This small molecule binds to this protein.
Small molecule (SMILES): CC(=O)N[C@H]1[C@H](O[C@H]2[C@H](O)[C@@H](NC(C)=O)CO[C@@H]2CO)O[C@H](CO)[C@@H](O[C@@H]2O[C@H](CO[C@H]3O[C@H](CO)[C@@H](O)[C@H](O)[C@@H]3O)[C@@H](O)[C@H](O)[C@@H]2O)[C@@H]1O

Sequence of chain 3.A:
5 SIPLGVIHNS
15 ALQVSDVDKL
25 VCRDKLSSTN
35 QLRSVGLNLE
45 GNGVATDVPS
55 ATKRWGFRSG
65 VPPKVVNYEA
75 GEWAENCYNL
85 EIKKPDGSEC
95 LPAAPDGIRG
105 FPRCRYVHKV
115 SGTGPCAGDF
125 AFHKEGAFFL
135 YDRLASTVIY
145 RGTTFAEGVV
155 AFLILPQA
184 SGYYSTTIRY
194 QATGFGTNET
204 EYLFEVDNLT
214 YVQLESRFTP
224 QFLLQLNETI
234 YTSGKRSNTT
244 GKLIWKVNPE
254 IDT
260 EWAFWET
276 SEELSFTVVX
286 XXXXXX

Binding-site contacts:
Ligand atom O7 contacts residue ALA131 of chain 3.A at 4.0 Å.
Ligand atom C6 contacts residue GLN7 of chain 3.B at 3.5 Å.
Ligand atom C4 contacts residue GOL1 of chain 3.L at 4.0 Å.
Ligand atom C1 contacts residue GOL1 of chain 3.L at 3.4 Å.
Ligand atom C6 contacts residue GLU129 of chain 3.A at 4.2 Å.
Ligand atom O4 contacts residue GLU129 of chain 3.A at 4.2 Å.
Ligand atom C3 contacts residue GOL1 of chain 3.L at 3.3 Å.
Ligand atom O4 contacts residue GOL1 of chain 3.L at 4.2 Å.
Ligand atom C8 contacts residue PRO8 of chain 3.B at 3.8 Å (hydrophobic).
Ligand atom C8 contacts residue GLU129 of chain 3.A at 3.4 Å.
Ligand atom N2 contacts residue ASN62 of chain 3.B at 2.9 Å (h-bond).
Ligand atom C8 contacts residue VAL153 of chain 3.A at 4.0 Å (hydrophobic).
Ligand atom C5 contacts residue GOL1 of chain 3.L at 3.9 Å.
Ligand atom C8 contacts residue GLY130 of chain 3.A at 3.9 Å.
Ligand atom O6 contacts residue GLU129 of chain 3.A at 3.9 Å.
Ligand atom O5 contacts residue ASN62 of chain 3.B at 2.3 Å (h-bond).
Ligand atom O7 contacts residue ASN62 of chain 3.B at 3.9 Å.
Ligand atom O5 contacts residue GLN7 of chain 3.B at 3.0 Å (h-bond).
Ligand atom O6 contacts residue PRO8 of chain 3.B at 3.9 Å.
Ligand atom O7 contacts residue LEU43 of chain 3.A at 3.8 Å.
Ligand atom C7 contacts residue GOL1 of chain 3.L at 3.9 Å.
Ligand atom C1 contacts residue GLN7 of chain 3.B at 3.8 Å.
Ligand atom C7 contacts residue GLU129 of chain 3.A at 3.8 Å.
Ligand atom C5 contacts residue GLU129 of chain 3.A at 4.0 Å.
Ligand atom C6 contacts residue ALA6 of chain 3.B at 4.0 Å (hydrophobic).
Ligand atom C5 contacts residue ASN62 of chain 3.B at 3.6 Å.
Ligand atom O6 contacts residue GLN7 of chain 3.B at 2.6 Å (h-bond).
Ligand atom C3 contacts residue ASN62 of chain 3.B at 3.8 Å.
Ligand atom C5 contacts residue GLN7 of chain 3.B at 4.0 Å.
Ligand atom O3 contacts residue GLU129 of chain 3.A at 3.9 Å.
Ligand atom O7 contacts residue VAL153 of chain 3.A at 4.2 Å.
Ligand atom C8 contacts residue ALA131 of chain 3.A at 3.8 Å (hydrophobic).
Ligand atom N2 contacts residue GOL1 of chain 3.L at 3.0 Å (h-bond).
Ligand atom C2 contacts residue ASN62 of chain 3.B at 2.5 Å.
Ligand atom C8 contacts residue GOL1 of chain 3.L at 3.9 Å.
Ligand atom C8 contacts residue THR65 of chain 3.B at 3.7 Å.
Ligand atom C7 contacts residue ASN62 of chain 3.B at 3.7 Å.
Ligand atom C8 contacts residue TRP30 of chain 2.B at 4.1 Å (hydrophobic).
Ligand atom C1 contacts residue ASN62 of chain 3.B at 1.4 Å.
Ligand atom C2 contacts residue GOL1 of chain 3.L at 3.7 Å.

Sequence of chain 3.B:
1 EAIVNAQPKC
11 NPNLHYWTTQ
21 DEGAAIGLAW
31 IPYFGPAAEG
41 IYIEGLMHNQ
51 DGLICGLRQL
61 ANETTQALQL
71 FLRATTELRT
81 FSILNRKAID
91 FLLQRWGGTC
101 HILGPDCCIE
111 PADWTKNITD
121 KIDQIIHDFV

Sequence of chain 2.B:
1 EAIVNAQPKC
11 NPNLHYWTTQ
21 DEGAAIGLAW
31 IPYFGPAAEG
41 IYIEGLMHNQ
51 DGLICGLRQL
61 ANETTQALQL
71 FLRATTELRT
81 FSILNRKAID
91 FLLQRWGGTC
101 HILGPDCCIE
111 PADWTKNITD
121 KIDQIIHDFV